Binding-site contacts:
Ligand atom C1 contacts residue THR156 of chain 1.D at 3.7 Å.
Ligand atom C2 contacts residue ASN154 of chain 1.D at 2.4 Å.
Ligand atom O5 contacts residue ALA150 of chain 1.D at 4.0 Å.
Ligand atom N2 contacts residue THR156 of chain 1.D at 4.0 Å.
Ligand atom O6 contacts residue ASP147 of chain 1.D at 4.2 Å.
Ligand atom C5 contacts residue ASN154 of chain 1.D at 3.7 Å.
Ligand atom O6 contacts residue ALA150 of chain 1.D at 4.3 Å.
Ligand atom C6 contacts residue ASP147 of chain 1.D at 4.0 Å.
Ligand atom C7 contacts residue ASN154 of chain 1.D at 3.3 Å.
Ligand atom N2 contacts residue ASN154 of chain 1.D at 2.7 Å (h-bond).
Ligand atom C1 contacts residue ALA150 of chain 1.D at 4.1 Å (hydrophobic).
Ligand atom O5 contacts residue SER151 of chain 1.D at 4.3 Å.
Ligand atom O5 contacts residue THR156 of chain 1.D at 4.4 Å.
Ligand atom O5 contacts residue ASN154 of chain 1.D at 2.5 Å (h-bond).
Ligand atom C8 contacts residue ASN154 of chain 1.D at 4.3 Å.
Ligand atom C1 contacts residue ASN154 of chain 1.D at 1.4 Å.
Ligand atom O7 contacts residue ASN154 of chain 1.D at 3.5 Å (h-bond).
Ligand atom C6 contacts residue ALA150 of chain 1.D at 4.0 Å (hydrophobic).
Ligand atom C4 contacts residue ASN154 of chain 1.D at 4.2 Å.
Ligand atom C3 contacts residue ASN154 of chain 1.D at 3.7 Å.

Sequence of chain 1.D:
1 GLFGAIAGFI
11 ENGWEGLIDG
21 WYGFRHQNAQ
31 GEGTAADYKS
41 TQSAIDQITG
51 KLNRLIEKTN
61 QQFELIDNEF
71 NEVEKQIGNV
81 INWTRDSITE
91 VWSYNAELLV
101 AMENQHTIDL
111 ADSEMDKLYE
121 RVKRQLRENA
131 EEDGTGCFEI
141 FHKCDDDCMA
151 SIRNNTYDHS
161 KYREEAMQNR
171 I

The small molecule below binds the protein below.
Small molecule (SMILES): CC(=O)N[C@@H]1[C@@H](O)[C@H](O)[C@@H](CO)O[C@H]1O